Sequence of chain 1.E:
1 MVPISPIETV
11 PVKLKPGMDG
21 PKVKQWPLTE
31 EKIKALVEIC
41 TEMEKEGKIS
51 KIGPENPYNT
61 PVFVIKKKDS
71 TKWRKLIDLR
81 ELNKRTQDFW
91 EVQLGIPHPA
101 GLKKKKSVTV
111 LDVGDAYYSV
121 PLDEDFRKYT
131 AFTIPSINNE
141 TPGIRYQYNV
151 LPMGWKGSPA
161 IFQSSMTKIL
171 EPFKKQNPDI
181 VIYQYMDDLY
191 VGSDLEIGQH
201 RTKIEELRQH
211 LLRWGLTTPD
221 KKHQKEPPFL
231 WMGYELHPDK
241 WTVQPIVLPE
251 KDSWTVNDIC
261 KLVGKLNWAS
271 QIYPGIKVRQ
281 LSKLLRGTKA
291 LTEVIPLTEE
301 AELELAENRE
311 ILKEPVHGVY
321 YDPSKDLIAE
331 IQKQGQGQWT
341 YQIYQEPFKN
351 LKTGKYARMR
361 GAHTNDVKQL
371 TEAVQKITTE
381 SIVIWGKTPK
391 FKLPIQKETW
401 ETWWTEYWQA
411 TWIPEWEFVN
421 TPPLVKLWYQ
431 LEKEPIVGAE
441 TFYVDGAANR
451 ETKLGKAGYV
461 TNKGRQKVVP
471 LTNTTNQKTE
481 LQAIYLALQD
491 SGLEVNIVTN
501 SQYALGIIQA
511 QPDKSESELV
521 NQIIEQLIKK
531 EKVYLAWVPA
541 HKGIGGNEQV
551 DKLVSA

The protein below binds the small molecule below.
Small molecule (SMILES): Nc1ncnc2c1ncn2[C@H]1C[C@H](O)[C@@H](CO[P](=O)(O)O[P](=O)(O)OP(=O)(O)O)O1

Binding-site contacts:
Ligand atom O3B contacts residue ASP115 of chain 1.E at 3.8 Å.
Ligand atom PA contacts residue MG1 of chain 1.Q at 3.5 Å.
Ligand atom O1G contacts residue LYS67 of chain 1.E at 3.4 Å (salt-bridge).
Ligand atom PB contacts residue MG1 of chain 1.Q at 3.3 Å.
Ligand atom O3A contacts residue MG1 of chain 1.Q at 3.8 Å.
Ligand atom O2G contacts residue ASP115 of chain 1.E at 3.4 Å (salt-bridge).
Ligand atom O2B contacts residue ASP187 of chain 1.E at 3.1 Å (salt-bridge).
Ligand atom N7 contacts residue ARG74 of chain 1.E at 3.5 Å.
Ligand atom N1 contacts residue LEU76 of chain 1.E at 3.7 Å.
Ligand atom PG contacts residue MG1 of chain 1.Q at 3.3 Å.
Ligand atom O1A contacts residue ASP187 of chain 1.E at 2.7 Å (salt-bridge).
Ligand atom O2A contacts residue ARG74 of chain 1.E at 3.5 Å (salt-bridge).
Ligand atom O2B contacts residue MG1 of chain 1.Q at 2.1 Å.
Ligand atom C3' contacts residue MET153 of chain 1.E at 3.8 Å (hydrophobic).
Ligand atom PG contacts residue LYS67 of chain 1.E at 3.5 Å.
Ligand atom O3B contacts residue MG1 of chain 1.Q at 3.7 Å.
Ligand atom C3' contacts residue TYR117 of chain 1.E at 3.7 Å (hydrophobic).
Ligand atom C8 contacts residue ARG74 of chain 1.E at 3.4 Å.
Ligand atom C5' contacts residue ASP187 of chain 1.E at 3.3 Å.
Ligand atom O3A contacts residue ARG74 of chain 1.E at 3.1 Å (salt-bridge).
Ligand atom O2B contacts residue ASP115 of chain 1.E at 3.7 Å.
Ligand atom O2B contacts residue VAL113 of chain 1.E at 3.4 Å (h-bond).
Ligand atom O2B contacts residue ALA116 of chain 1.E at 3.5 Å (h-bond).
Ligand atom O1B contacts residue MET153 of chain 1.E at 3.3 Å.
Ligand atom O1A contacts residue MG1 of chain 1.Q at 2.3 Å.
Ligand atom O2G contacts residue MG1 of chain 1.Q at 2.3 Å.
Ligand atom O3' contacts residue MET153 of chain 1.E at 3.6 Å.
Ligand atom O3G contacts residue LYS222 of chain 1.E at 3.0 Å (salt-bridge).
Ligand atom O3G contacts residue LYS67 of chain 1.E at 3.6 Å.
Ligand atom O3B contacts residue LYS67 of chain 1.E at 3.0 Å (salt-bridge).
Ligand atom O1A contacts residue ASP112 of chain 1.E at 3.3 Å (salt-bridge).
Ligand atom O5' contacts residue ASP187 of chain 1.E at 3.8 Å.
Ligand atom C2' contacts residue TYR117 of chain 1.E at 3.5 Å (hydrophobic).
Ligand atom O4' contacts residue MET186 of chain 1.E at 3.7 Å.
Ligand atom O2G contacts residue ASP112 of chain 1.E at 3.5 Å (salt-bridge).
Ligand atom C1' contacts residue TYR117 of chain 1.E at 3.8 Å (hydrophobic).
Ligand atom O2G contacts residue VAL113 of chain 1.E at 2.7 Å (h-bond).
Ligand atom O3' contacts residue TYR117 of chain 1.E at 3.0 Å (h-bond).
Ligand atom O3G contacts residue MG1 of chain 1.Q at 3.5 Å.
Ligand atom O2G contacts residue GLY114 of chain 1.E at 3.1 Å.